A protein and the small-molecule ligand that binds it are described below.
Small molecule (SMILES): Nc1ncnc2c1ncn2[C@@H]1O[C@@H]2CO[P](=O)(O)O[C@H]2[C@H]1O

Sequence of chain 1.A:
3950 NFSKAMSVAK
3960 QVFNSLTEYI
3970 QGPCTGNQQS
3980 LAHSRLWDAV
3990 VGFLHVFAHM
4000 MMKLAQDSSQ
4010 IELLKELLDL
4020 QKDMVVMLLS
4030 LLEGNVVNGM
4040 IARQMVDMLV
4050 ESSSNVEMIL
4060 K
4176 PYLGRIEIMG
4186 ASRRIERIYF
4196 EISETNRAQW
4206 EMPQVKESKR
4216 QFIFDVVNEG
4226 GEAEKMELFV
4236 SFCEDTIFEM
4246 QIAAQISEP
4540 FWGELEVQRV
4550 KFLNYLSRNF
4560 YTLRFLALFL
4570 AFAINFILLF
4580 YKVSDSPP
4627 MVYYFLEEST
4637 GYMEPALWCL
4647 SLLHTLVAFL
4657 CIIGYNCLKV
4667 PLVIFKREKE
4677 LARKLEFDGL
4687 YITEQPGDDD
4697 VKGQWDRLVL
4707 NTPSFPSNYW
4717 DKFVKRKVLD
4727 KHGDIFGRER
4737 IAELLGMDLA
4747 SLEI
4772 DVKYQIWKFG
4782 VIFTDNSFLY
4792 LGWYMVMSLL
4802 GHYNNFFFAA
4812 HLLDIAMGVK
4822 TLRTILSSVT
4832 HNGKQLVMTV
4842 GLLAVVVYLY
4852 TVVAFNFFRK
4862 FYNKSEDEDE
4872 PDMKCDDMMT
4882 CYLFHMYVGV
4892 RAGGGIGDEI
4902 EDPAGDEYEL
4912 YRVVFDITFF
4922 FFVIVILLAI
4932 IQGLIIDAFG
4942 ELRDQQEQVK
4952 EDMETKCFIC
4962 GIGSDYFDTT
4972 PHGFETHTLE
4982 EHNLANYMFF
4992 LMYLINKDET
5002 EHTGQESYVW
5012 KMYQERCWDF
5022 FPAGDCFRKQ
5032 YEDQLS

Binding-site contacts:
Ligand atom N6 contacts residue PHE4959 of chain 1.A at 3.6 Å.
Ligand atom C5 contacts residue PHE4959 of chain 1.A at 3.7 Å (hydrophobic).
Ligand atom C2' contacts residue THR4979 of chain 1.A at 4.0 Å.
Ligand atom O4' contacts residue MET4954 of chain 1.A at 3.5 Å.
Ligand atom N6 contacts residue HIS4983 of chain 1.A at 2.5 Å (h-bond).
Ligand atom N9 contacts residue THR4979 of chain 1.A at 4.1 Å.
Ligand atom N7 contacts residue LYS4957 of chain 1.A at 3.7 Å.
Ligand atom C8 contacts residue PHE4975 of chain 1.A at 4.3 Å (hydrophobic).
Ligand atom C1' contacts residue MET4954 of chain 1.A at 3.2 Å (hydrophobic).
Ligand atom C8 contacts residue CYS4958 of chain 1.A at 3.9 Å (hydrophobic).
Ligand atom N1 contacts residue ASN4984 of chain 1.A at 3.4 Å (h-bond).
Ligand atom C2' contacts residue MET4954 of chain 1.A at 4.2 Å (hydrophobic).
Ligand atom C8 contacts residue PHE4959 of chain 1.A at 3.8 Å (hydrophobic).
Ligand atom C2 contacts residue LEU4985 of chain 1.A at 4.1 Å (hydrophobic).
Ligand atom N3 contacts residue THR4979 of chain 1.A at 4.0 Å.
Ligand atom N1 contacts residue THR4979 of chain 1.A at 3.6 Å.
Ligand atom C4 contacts residue THR4979 of chain 1.A at 3.9 Å.
Ligand atom C6 contacts residue HIS4983 of chain 1.A at 3.4 Å.
Ligand atom C8 contacts residue THR4979 of chain 1.A at 3.9 Å.
Ligand atom N7 contacts residue THR4979 of chain 1.A at 3.8 Å.
Ligand atom N9 contacts residue MET4954 of chain 1.A at 3.7 Å.
Ligand atom N6 contacts residue CYS4958 of chain 1.A at 3.8 Å.
Ligand atom N1 contacts residue LEU4985 of chain 1.A at 3.4 Å (h-bond).
Ligand atom C6 contacts residue PHE4959 of chain 1.A at 3.9 Å (hydrophobic).
Ligand atom O2' contacts residue PHE4975 of chain 1.A at 4.1 Å.
Ligand atom N7 contacts residue CYS4958 of chain 1.A at 3.4 Å.
Ligand atom N6 contacts residue ASN4984 of chain 1.A at 4.3 Å.
Ligand atom N7 contacts residue PHE4959 of chain 1.A at 2.8 Å (h-bond).
Ligand atom N1 contacts residue HIS4983 of chain 1.A at 3.6 Å.
Ligand atom C5 contacts residue THR4979 of chain 1.A at 3.9 Å.
Ligand atom N6 contacts residue ILE4960 of chain 1.A at 3.7 Å.
Ligand atom N6 contacts residue LEU4985 of chain 1.A at 3.8 Å.
Ligand atom C6 contacts residue LEU4985 of chain 1.A at 4.0 Å (hydrophobic).
Ligand atom C6 contacts residue THR4979 of chain 1.A at 4.3 Å.
Ligand atom C2 contacts residue THR4979 of chain 1.A at 3.5 Å.
Ligand atom C8 contacts residue LYS4957 of chain 1.A at 3.2 Å.
Ligand atom C8 contacts residue MET4954 of chain 1.A at 3.4 Å (hydrophobic).
Ligand atom C4 contacts residue MET4954 of chain 1.A at 4.3 Å (hydrophobic).
Ligand atom C2 contacts residue ASN4984 of chain 1.A at 3.3 Å.
Ligand atom O2' contacts residue MET4954 of chain 1.A at 3.9 Å.